Binding-site contacts:
Ligand atom O1 contacts residue PHE110 of chain 1.A at 3.9 Å.
Ligand atom N1 contacts residue PHE141 of chain 1.A at 3.7 Å.
Ligand atom C2 contacts residue PHE110 of chain 1.A at 3.6 Å (hydrophobic).
Ligand atom S1 contacts residue GLN147 of chain 1.A at 4.0 Å.
Ligand atom N1 contacts residue GLN147 of chain 1.A at 3.2 Å (h-bond).
Ligand atom O1 contacts residue MET113 of chain 1.A at 4.2 Å.
Ligand atom N1 contacts residue ILE115 of chain 1.A at 3.8 Å.
Ligand atom C2 contacts residue MET113 of chain 1.A at 4.3 Å (hydrophobic).
Ligand atom O2 contacts residue PRO142 of chain 1.A at 3.8 Å.
Ligand atom O2 contacts residue ARG144 of chain 1.A at 3.2 Å (salt-bridge).
Ligand atom O1 contacts residue ARG144 of chain 1.A at 3.4 Å.
Ligand atom C2 contacts residue ARG144 of chain 1.A at 3.9 Å.
Ligand atom F2 contacts residue PRO142 of chain 1.A at 4.3 Å.
Ligand atom S1 contacts residue ARG144 of chain 1.A at 3.8 Å.
Ligand atom C3 contacts residue ARG144 of chain 1.A at 4.3 Å.
Ligand atom C1 contacts residue ARG144 of chain 1.A at 4.1 Å.
Ligand atom O1 contacts residue GLN147 of chain 1.A at 3.3 Å (h-bond).
Ligand atom F2 contacts residue PHE141 of chain 1.A at 3.7 Å.
Ligand atom C3 contacts residue PHE110 of chain 1.A at 3.8 Å (hydrophobic).
Ligand atom C7 contacts residue ARG144 of chain 1.A at 4.1 Å.
Ligand atom C6 contacts residue ARG144 of chain 1.A at 4.3 Å.

The small molecule below binds the protein below.
Small molecule (SMILES): NS(=O)(=O)c1ccccc1OC(F)F

Sequence of chain 1.A:
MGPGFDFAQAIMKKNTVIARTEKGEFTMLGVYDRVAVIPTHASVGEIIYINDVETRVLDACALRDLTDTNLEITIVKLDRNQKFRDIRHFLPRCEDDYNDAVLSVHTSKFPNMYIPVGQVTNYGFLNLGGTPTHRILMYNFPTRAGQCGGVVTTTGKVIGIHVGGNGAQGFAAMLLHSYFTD